Sequence of chain 1.D:
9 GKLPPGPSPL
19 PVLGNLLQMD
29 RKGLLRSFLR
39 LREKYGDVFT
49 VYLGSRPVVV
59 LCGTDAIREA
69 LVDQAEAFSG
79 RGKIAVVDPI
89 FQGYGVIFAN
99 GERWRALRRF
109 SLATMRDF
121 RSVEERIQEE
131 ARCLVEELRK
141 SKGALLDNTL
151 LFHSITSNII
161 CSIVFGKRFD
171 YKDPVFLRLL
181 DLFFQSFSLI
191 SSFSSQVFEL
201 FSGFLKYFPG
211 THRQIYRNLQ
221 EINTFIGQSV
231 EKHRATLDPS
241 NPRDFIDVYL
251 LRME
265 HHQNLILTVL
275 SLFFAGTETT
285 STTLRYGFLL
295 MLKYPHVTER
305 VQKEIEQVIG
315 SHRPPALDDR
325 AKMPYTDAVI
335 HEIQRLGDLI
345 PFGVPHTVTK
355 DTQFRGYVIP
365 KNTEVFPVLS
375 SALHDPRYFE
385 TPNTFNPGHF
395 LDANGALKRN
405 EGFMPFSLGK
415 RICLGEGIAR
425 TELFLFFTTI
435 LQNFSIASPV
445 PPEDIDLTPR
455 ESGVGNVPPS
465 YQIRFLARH

Binding-site contacts:
Ligand atom C9 contacts residue THR272 of chain 1.C at 4.4 Å.
Ligand atom C3 contacts residue PHE201 of chain 1.D at 4.4 Å (hydrophobic).
Ligand atom C18 contacts residue ARG79 of chain 1.C at 3.4 Å.
Ligand atom C4 contacts residue TRP102 of chain 1.C at 4.1 Å (hydrophobic).
Ligand atom C3 contacts residue TRP102 of chain 1.C at 3.8 Å (hydrophobic).
Ligand atom C3 contacts residue ASN98 of chain 1.C at 4.3 Å.
Ligand atom O22 contacts residue ARG79 of chain 1.C at 3.0 Å (salt-bridge).
Ligand atom O20 contacts residue ILE95 of chain 1.C at 3.5 Å (h-bond).
Ligand atom C7 contacts residue TRP102 of chain 1.C at 4.0 Å (hydrophobic).
Ligand atom C10 contacts residue PRO19 of chain 1.D at 4.0 Å (hydrophobic).
Ligand atom C9 contacts residue VAL273 of chain 1.C at 4.4 Å (hydrophobic).
Ligand atom O21 contacts residue ARG79 of chain 1.C at 3.6 Å.
Ligand atom C8 contacts residue LEU276 of chain 1.C at 4.4 Å (hydrophobic).
Ligand atom C10 contacts residue THR272 of chain 1.C at 4.3 Å.
Ligand atom C4 contacts residue PHE201 of chain 1.D at 3.6 Å (hydrophobic).
Ligand atom C11 contacts residue PRO19 of chain 1.D at 4.0 Å (hydrophobic).
Ligand atom C13 contacts residue TRP102 of chain 1.C at 4.0 Å (hydrophobic).
Ligand atom C10 contacts residue LEU269 of chain 1.C at 3.6 Å (hydrophobic).
Ligand atom C6 contacts residue VAL20 of chain 1.D at 3.9 Å (hydrophobic).
Ligand atom O12 contacts residue GLY99 of chain 1.C at 4.4 Å.
Ligand atom O20 contacts residue GLY99 of chain 1.C at 3.9 Å.
Ligand atom O20 contacts residue ASN98 of chain 1.C at 4.4 Å.
Ligand atom O22 contacts residue TRP102 of chain 1.C at 3.7 Å.
Ligand atom C2 contacts residue ARG79 of chain 1.C at 4.0 Å.
Ligand atom O21 contacts residue SER77 of chain 1.C at 3.7 Å.
Ligand atom C5 contacts residue ASN98 of chain 1.C at 3.7 Å.
Ligand atom C17 contacts residue ARG79 of chain 1.C at 4.0 Å.
Ligand atom C9 contacts residue LEU269 of chain 1.C at 3.7 Å (hydrophobic).
Ligand atom C11 contacts residue ARG101 of chain 1.C at 4.4 Å.
Ligand atom C10 contacts residue VAL20 of chain 1.D at 4.2 Å (hydrophobic).
Ligand atom C5 contacts residue TRP102 of chain 1.C at 4.1 Å (hydrophobic).
Ligand atom C1 contacts residue ARG79 of chain 1.C at 3.9 Å.
Ligand atom C11 contacts residue VAL20 of chain 1.D at 4.2 Å (hydrophobic).
Ligand atom C11 contacts residue ASN98 of chain 1.C at 4.3 Å.

Sequence of chain 1.C:
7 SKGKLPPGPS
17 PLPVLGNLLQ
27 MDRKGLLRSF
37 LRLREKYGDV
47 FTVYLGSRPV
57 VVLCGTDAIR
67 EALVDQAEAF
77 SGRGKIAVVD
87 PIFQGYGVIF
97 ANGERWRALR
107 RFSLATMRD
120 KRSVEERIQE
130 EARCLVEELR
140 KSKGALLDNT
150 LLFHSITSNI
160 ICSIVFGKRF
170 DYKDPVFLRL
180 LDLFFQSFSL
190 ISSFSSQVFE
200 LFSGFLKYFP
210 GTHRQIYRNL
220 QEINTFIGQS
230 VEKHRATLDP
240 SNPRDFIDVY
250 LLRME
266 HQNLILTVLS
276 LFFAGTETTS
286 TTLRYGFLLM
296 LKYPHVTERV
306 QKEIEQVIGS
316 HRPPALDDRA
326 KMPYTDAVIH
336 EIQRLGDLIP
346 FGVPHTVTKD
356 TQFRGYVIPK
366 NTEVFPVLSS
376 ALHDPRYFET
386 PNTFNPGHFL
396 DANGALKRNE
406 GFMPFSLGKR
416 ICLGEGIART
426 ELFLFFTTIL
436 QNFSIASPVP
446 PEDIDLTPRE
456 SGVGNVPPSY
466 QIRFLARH

A small-molecule ligand and the protein it binds are described below.
Small molecule (SMILES): OC[C@H]1O[C@H](O[C@H]2[C@H](O)[C@@H](O)[C@H](OCCCCCC3CCCCC3)O[C@@H]2CO)[C@H](O)[C@@H](O)[C@@H]1O